Sequence of chain 45.C:
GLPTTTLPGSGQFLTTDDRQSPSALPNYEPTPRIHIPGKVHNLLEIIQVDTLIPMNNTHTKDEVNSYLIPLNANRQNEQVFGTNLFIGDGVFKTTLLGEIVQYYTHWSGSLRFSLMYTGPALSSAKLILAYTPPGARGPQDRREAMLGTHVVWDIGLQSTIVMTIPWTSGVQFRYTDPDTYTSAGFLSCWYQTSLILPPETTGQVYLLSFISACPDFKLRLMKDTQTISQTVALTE

Binding-site contacts:
Ligand atom C4C contacts residue TYR152 of chain 44.A at 3.9 Å (hydrophobic).
Ligand atom C4A contacts residue ASN198 of chain 44.A at 3.9 Å.
Ligand atom C3B contacts residue LEU106 of chain 44.A at 3.8 Å (hydrophobic).
Ligand atom C31 contacts residue ALA150 of chain 44.A at 3.5 Å (hydrophobic).
Ligand atom C31 contacts residue VAL176 of chain 44.A at 3.3 Å (hydrophobic).
Ligand atom O1 contacts residue ALA24 of chain 44.C at 3.4 Å.
Ligand atom C5 contacts residue PHE186 of chain 44.A at 3.7 Å (hydrophobic).
Ligand atom CL1 contacts residue ASN105 of chain 44.A at 3.3 Å.
Ligand atom C2B contacts residue TYR197 of chain 44.A at 3.3 Å (hydrophobic).
Ligand atom C5 contacts residue TYR152 of chain 44.A at 3.6 Å (hydrophobic).
Ligand atom C3C contacts residue TYR128 of chain 44.A at 3.6 Å (hydrophobic).
Ligand atom O1B contacts residue MET221 of chain 44.A at 3.8 Å.
Ligand atom C5A contacts residue VAL122 of chain 44.A at 3.9 Å (hydrophobic).
Ligand atom C5C contacts residue ILE104 of chain 44.A at 4.0 Å (hydrophobic).
Ligand atom O1A contacts residue VAL122 of chain 44.A at 4.0 Å.
Ligand atom C4B contacts residue LEU106 of chain 44.A at 3.7 Å (hydrophobic).
Ligand atom N3A contacts residue ASN219 of chain 44.A at 3.4 Å (h-bond).
Ligand atom N2 contacts residue PRO174 of chain 44.A at 3.7 Å.
Ligand atom C2C contacts residue VAL188 of chain 44.A at 2.8 Å (hydrophobic).
Ligand atom C3B contacts residue TYR197 of chain 44.A at 3.3 Å (hydrophobic).
Ligand atom CM1 contacts residue CYS199 of chain 44.A at 3.8 Å (hydrophobic).
Ligand atom CL1 contacts residue MET221 of chain 44.A at 3.8 Å.
Ligand atom C1C contacts residue TYR152 of chain 44.A at 3.9 Å (hydrophobic).
Ligand atom N2 contacts residue PHE186 of chain 44.A at 4.0 Å.
Ligand atom C7C contacts residue TYR128 of chain 44.A at 3.5 Å (hydrophobic).
Ligand atom C31 contacts residue PRO174 of chain 44.A at 3.3 Å (hydrophobic).
Ligand atom N2 contacts residue ALA24 of chain 44.C at 3.1 Å.
Ligand atom C5C contacts residue TYR128 of chain 44.A at 3.7 Å (hydrophobic).
Ligand atom C3 contacts residue PHE186 of chain 44.A at 3.9 Å (hydrophobic).
Ligand atom C4 contacts residue PHE186 of chain 44.A at 3.7 Å (hydrophobic).
Ligand atom O1 contacts residue PHE186 of chain 44.A at 3.8 Å.
Ligand atom C3C contacts residue VAL188 of chain 44.A at 3.3 Å (hydrophobic).
Ligand atom O1 contacts residue TYR152 of chain 44.A at 3.9 Å.
Ligand atom C5A contacts residue CYS199 of chain 44.A at 3.9 Å (hydrophobic).
Ligand atom CL1 contacts residue ILE104 of chain 44.A at 3.6 Å.
Ligand atom O1 contacts residue VAL188 of chain 44.A at 3.8 Å.
Ligand atom C6C contacts residue VAL191 of chain 44.A at 3.3 Å (hydrophobic).
Ligand atom C3 contacts residue PRO174 of chain 44.A at 3.7 Å (hydrophobic).
Ligand atom C31 contacts residue SER175 of chain 44.A at 3.5 Å.
Ligand atom C4 contacts residue TYR152 of chain 44.A at 3.7 Å (hydrophobic).

Sequence of chain 44.A:
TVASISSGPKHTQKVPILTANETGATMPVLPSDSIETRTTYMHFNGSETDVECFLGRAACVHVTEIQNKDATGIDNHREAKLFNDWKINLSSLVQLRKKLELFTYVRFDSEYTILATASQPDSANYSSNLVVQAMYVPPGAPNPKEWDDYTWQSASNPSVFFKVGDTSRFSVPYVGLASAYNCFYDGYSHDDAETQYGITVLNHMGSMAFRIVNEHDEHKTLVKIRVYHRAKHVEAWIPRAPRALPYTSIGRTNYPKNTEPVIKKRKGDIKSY

A protein and the small-molecule ligand that binds it are described below.
Small molecule (SMILES): Cc1cc(CCCCCCCOc2ccc(C3=N[C@@H](C)CO3)cc2Cl)on1

Sequence of chain 44.C:
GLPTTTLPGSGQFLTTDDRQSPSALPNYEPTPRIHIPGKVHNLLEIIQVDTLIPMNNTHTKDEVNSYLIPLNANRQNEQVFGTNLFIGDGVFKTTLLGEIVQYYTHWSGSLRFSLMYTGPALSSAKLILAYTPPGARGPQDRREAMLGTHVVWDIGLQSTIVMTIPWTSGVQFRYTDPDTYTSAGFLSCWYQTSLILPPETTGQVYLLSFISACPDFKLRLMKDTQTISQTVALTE